Binding-site contacts:
Ligand atom C1 contacts residue ASN562 of chain 1.A at 1.4 Å.
Ligand atom O4 contacts residue TYR565 of chain 1.A at 4.4 Å.
Ligand atom C7 contacts residue HIS583 of chain 1.A at 4.4 Å.
Ligand atom O7 contacts residue ASN562 of chain 1.A at 3.4 Å (h-bond).
Ligand atom C2 contacts residue ASN562 of chain 1.A at 2.5 Å.
Ligand atom C5 contacts residue TYR565 of chain 1.A at 4.4 Å (hydrophobic).
Ligand atom N2 contacts residue HIS583 of chain 1.A at 4.0 Å.
Ligand atom C8 contacts residue TYR565 of chain 1.A at 3.8 Å (hydrophobic).
Ligand atom O6 contacts residue SER542 of chain 1.A at 2.7 Å (h-bond).
Ligand atom O5 contacts residue ASN562 of chain 1.A at 2.3 Å (h-bond).
Ligand atom O6 contacts residue TYR565 of chain 1.A at 4.3 Å.
Ligand atom C6 contacts residue SER542 of chain 1.A at 3.7 Å.
Ligand atom O6 contacts residue SER541 of chain 1.A at 2.6 Å (h-bond).
Ligand atom C1 contacts residue SER564 of chain 1.A at 4.4 Å.
Ligand atom C5 contacts residue ASN562 of chain 1.A at 3.6 Å.
Ligand atom C7 contacts residue TYR565 of chain 1.A at 3.8 Å (hydrophobic).
Ligand atom C8 contacts residue SER542 of chain 1.A at 4.0 Å.
Ligand atom C3 contacts residue ASN562 of chain 1.A at 3.9 Å.
Ligand atom C8 contacts residue HIS583 of chain 1.A at 3.9 Å.
Ligand atom C6 contacts residue SER541 of chain 1.A at 3.5 Å.
Ligand atom C5 contacts residue SER541 of chain 1.A at 3.8 Å.
Ligand atom C7 contacts residue ASN562 of chain 1.A at 3.4 Å.
Ligand atom N2 contacts residue ASN562 of chain 1.A at 3.0 Å (h-bond).
Ligand atom O5 contacts residue SER541 of chain 1.A at 3.0 Å (h-bond).
Ligand atom C4 contacts residue ASN562 of chain 1.A at 4.2 Å.
Ligand atom C8 contacts residue ASP584 of chain 1.A at 3.9 Å.
Ligand atom O7 contacts residue TYR565 of chain 1.A at 3.5 Å (h-bond).
Ligand atom C1 contacts residue SER541 of chain 1.A at 4.0 Å.
Ligand atom O6 contacts residue ASN518 of chain 1.A at 3.7 Å.
Ligand atom C6 contacts residue ASN518 of chain 1.A at 4.0 Å.

The small molecule below binds the protein below.
Small molecule (SMILES): CC(=O)N[C@H]1[C@H](O[C@H]2[C@H](O)[C@@H](NC(C)=O)CO[C@@H]2CO)O[C@H](CO)[C@@H](O)[C@@H]1O

Sequence of chain 1.A:
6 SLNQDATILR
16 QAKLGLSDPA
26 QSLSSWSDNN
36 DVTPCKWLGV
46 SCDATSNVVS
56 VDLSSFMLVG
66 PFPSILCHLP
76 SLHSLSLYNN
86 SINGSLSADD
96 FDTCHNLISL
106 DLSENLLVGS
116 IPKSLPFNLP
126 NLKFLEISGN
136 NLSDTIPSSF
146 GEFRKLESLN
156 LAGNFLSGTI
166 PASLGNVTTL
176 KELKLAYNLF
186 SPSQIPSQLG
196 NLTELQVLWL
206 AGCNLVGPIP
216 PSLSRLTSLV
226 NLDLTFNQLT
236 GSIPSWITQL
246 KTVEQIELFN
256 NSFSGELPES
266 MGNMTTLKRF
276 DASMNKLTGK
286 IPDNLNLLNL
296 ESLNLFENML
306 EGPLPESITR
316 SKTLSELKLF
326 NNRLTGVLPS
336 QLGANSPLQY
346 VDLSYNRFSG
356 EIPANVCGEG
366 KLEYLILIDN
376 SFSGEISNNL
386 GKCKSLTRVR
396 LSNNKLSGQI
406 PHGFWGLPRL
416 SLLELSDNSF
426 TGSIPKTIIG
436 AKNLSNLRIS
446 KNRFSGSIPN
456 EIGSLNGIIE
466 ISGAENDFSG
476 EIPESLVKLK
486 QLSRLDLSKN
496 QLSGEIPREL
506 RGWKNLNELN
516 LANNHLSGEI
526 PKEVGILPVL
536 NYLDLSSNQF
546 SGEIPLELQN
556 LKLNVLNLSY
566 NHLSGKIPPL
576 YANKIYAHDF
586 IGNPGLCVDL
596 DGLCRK